Sequence of chain 1.B:
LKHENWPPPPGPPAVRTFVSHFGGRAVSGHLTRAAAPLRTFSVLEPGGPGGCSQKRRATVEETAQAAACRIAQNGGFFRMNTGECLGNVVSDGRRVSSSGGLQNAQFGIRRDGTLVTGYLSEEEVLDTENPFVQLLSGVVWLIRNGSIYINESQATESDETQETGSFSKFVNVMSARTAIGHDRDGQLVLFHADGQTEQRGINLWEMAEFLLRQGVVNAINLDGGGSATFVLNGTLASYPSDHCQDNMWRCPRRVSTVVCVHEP

The protein below binds the small molecule below.
Small molecule (SMILES): CC(=O)N[C@@H]1[C@@H](O)[C@H](O)[C@@H](CO)O[C@@H]1O

Binding-site contacts:
Ligand atom O1 contacts residue ARG289 of chain 1.B at 3.3 Å (salt-bridge).
Ligand atom C7 contacts residue THR200 of chain 1.B at 3.5 Å.
Ligand atom O3 contacts residue GLU199 of chain 1.B at 3.3 Å (salt-bridge).
Ligand atom C6 contacts residue PHE114 of chain 1.B at 3.3 Å (hydrophobic).
Ligand atom O6 contacts residue ASP259 of chain 1.B at 2.8 Å (salt-bridge).
Ligand atom O5 contacts residue ARG289 of chain 1.B at 3.4 Å (salt-bridge).
Ligand atom O7 contacts residue ASP259 of chain 1.B at 3.9 Å.
Ligand atom O5 contacts residue ASP259 of chain 1.B at 2.8 Å (salt-bridge).
Ligand atom O5 contacts residue SER263 of chain 1.B at 3.3 Å (h-bond).
Ligand atom C8 contacts residue SER211 of chain 1.B at 3.5 Å.
Ligand atom C1 contacts residue M6P1 of chain 1.I at 3.7 Å.
Ligand atom C4 contacts residue ASP259 of chain 1.B at 3.9 Å.
Ligand atom C7 contacts residue GLY261 of chain 1.B at 3.5 Å.
Ligand atom O4 contacts residue GLN198 of chain 1.B at 3.8 Å.
Ligand atom O3 contacts residue PHE206 of chain 1.B at 3.8 Å.
Ligand atom C1 contacts residue SER263 of chain 1.B at 3.9 Å.
Ligand atom C6 contacts residue ASP259 of chain 1.B at 3.6 Å.
Ligand atom C2 contacts residue ASP259 of chain 1.B at 3.0 Å.
Ligand atom C1 contacts residue ARG289 of chain 1.B at 3.5 Å.
Ligand atom C7 contacts residue GLY260 of chain 1.B at 3.5 Å.
Ligand atom N2 contacts residue GLY261 of chain 1.B at 3.8 Å.
Ligand atom C4 contacts residue GLU199 of chain 1.B at 3.9 Å.
Ligand atom C5 contacts residue ASP259 of chain 1.B at 3.8 Å.
Ligand atom C2 contacts residue GLY260 of chain 1.B at 3.8 Å.
Ligand atom O1 contacts residue M6P1 of chain 1.I at 2.6 Å (h-bond).
Ligand atom C8 contacts residue THR200 of chain 1.B at 3.6 Å.
Ligand atom O3 contacts residue GLN198 of chain 1.B at 3.6 Å.
Ligand atom O7 contacts residue GLY260 of chain 1.B at 3.2 Å (h-bond).
Ligand atom O3 contacts residue THR200 of chain 1.B at 2.9 Å (h-bond).
Ligand atom C8 contacts residue GLY261 of chain 1.B at 3.4 Å.
Ligand atom O6 contacts residue PHE113 of chain 1.B at 3.5 Å.
Ligand atom O6 contacts residue PHE114 of chain 1.B at 3.2 Å (h-bond).
Ligand atom C8 contacts residue THR233 of chain 1.B at 3.8 Å.
Ligand atom C3 contacts residue THR200 of chain 1.B at 3.6 Å.
Ligand atom N2 contacts residue GLY260 of chain 1.B at 3.7 Å.
Ligand atom O7 contacts residue PHE206 of chain 1.B at 3.2 Å.
Ligand atom O4 contacts residue GLU199 of chain 1.B at 2.8 Å (salt-bridge).
Ligand atom C1 contacts residue GLY260 of chain 1.B at 3.4 Å.
Ligand atom N2 contacts residue THR200 of chain 1.B at 3.4 Å (h-bond).
Ligand atom C1 contacts residue ASP259 of chain 1.B at 3.0 Å.